Binding-site contacts:
Ligand atom N2 contacts residue ASN696 of chain 1.C at 2.9 Å (h-bond).
Ligand atom O5 contacts residue ASN696 of chain 1.C at 2.4 Å (h-bond).
Ligand atom C7 contacts residue ASN696 of chain 1.C at 3.1 Å.
Ligand atom C3 contacts residue ASN696 of chain 1.C at 3.8 Å.
Ligand atom C4 contacts residue ASN696 of chain 1.C at 4.2 Å.
Ligand atom C1 contacts residue ASN696 of chain 1.C at 1.4 Å.
Ligand atom O7 contacts residue ASN696 of chain 1.C at 2.9 Å (h-bond).
Ligand atom C2 contacts residue ASN696 of chain 1.C at 2.5 Å.
Ligand atom C8 contacts residue GLY1118 of chain 1.C at 3.8 Å.
Ligand atom C5 contacts residue ASN696 of chain 1.C at 3.7 Å.
Ligand atom C8 contacts residue ASN696 of chain 1.C at 4.3 Å.

This protein binds this small molecule.
Small molecule (SMILES): CC(=O)N[C@@H]1[C@@H](O)[C@H](O)[C@@H](CO)O[C@H]1O

Sequence of chain 1.C:
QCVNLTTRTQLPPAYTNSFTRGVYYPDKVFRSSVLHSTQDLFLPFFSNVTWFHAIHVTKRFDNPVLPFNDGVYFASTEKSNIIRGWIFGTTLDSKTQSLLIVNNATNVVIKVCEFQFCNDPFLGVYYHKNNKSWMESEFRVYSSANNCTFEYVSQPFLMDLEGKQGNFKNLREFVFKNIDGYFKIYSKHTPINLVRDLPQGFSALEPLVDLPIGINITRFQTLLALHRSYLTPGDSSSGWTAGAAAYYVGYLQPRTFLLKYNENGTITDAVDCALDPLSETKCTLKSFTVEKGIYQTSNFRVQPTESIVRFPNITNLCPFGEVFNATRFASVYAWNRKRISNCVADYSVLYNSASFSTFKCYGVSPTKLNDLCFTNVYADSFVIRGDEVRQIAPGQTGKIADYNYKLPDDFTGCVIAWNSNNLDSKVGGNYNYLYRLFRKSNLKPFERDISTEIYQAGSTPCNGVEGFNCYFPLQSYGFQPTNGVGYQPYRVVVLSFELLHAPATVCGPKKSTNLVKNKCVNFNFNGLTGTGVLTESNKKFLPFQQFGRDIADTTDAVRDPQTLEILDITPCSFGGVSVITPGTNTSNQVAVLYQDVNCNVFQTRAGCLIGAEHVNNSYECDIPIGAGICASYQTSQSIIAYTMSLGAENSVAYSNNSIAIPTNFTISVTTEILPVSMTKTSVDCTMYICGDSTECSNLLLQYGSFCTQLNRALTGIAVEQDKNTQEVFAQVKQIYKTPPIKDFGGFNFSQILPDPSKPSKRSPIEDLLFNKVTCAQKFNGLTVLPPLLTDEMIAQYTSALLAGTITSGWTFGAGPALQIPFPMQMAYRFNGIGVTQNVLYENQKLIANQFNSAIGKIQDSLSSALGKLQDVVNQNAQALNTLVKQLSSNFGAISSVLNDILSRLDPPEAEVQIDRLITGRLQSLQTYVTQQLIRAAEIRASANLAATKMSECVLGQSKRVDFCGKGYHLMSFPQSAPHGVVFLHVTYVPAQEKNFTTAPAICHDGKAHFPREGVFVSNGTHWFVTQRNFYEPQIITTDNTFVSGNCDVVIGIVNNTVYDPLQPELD